Binding-site contacts:
Ligand atom C41 contacts residue VAL81 of chain 1.A at 3.4 Å (hydrophobic).
Ligand atom N6 contacts residue GLY46 of chain 1.A at 3.3 Å.
Ligand atom C3 contacts residue MET42 of chain 1.A at 3.5 Å (hydrophobic).
Ligand atom C24 contacts residue MET50 of chain 1.A at 3.6 Å (hydrophobic).
Ligand atom CL2 contacts residue TYR88 of chain 1.A at 3.8 Å.
Ligand atom C26 contacts residue ILE49 of chain 1.A at 3.7 Å (hydrophobic).
Ligand atom C3 contacts residue LEU45 of chain 1.A at 3.8 Å (hydrophobic).
Ligand atom C24 contacts residue ILE49 of chain 1.A at 3.8 Å (hydrophobic).
Ligand atom C28 contacts residue GLN60 of chain 1.A at 3.3 Å.
Ligand atom C81 contacts residue GLN60 of chain 1.A at 3.1 Å.
Ligand atom C2 contacts residue ILE49 of chain 1.A at 3.7 Å (hydrophobic).
Ligand atom C84 contacts residue GLN60 of chain 1.A at 3.9 Å.
Ligand atom C11 contacts residue VAL81 of chain 1.A at 3.6 Å (hydrophobic).
Ligand atom C8 contacts residue MET42 of chain 1.A at 4.0 Å (hydrophobic).
Ligand atom CL2 contacts residue PRO84 of chain 1.A at 3.5 Å.
Ligand atom CL1 contacts residue LEU87 of chain 1.A at 3.1 Å.
Ligand atom C3 contacts residue GLY46 of chain 1.A at 3.4 Å.
Ligand atom C78 contacts residue MET50 of chain 1.A at 3.4 Å (hydrophobic).
Ligand atom C44 contacts residue MET42 of chain 1.A at 3.8 Å (hydrophobic).
Ligand atom C26 contacts residue TYR55 of chain 1.A at 4.0 Å (hydrophobic).
Ligand atom C81 contacts residue TYR55 of chain 1.A at 3.7 Å (hydrophobic).
Ligand atom O50 contacts residue HIS43 of chain 1.A at 4.0 Å.
Ligand atom O50 contacts residue MET42 of chain 1.A at 3.8 Å.
Ligand atom C39 contacts residue VAL81 of chain 1.A at 3.6 Å (hydrophobic).
Ligand atom C5 contacts residue GLY46 of chain 1.A at 3.5 Å.
Ligand atom CL1 contacts residue LEU45 of chain 1.A at 3.8 Å.
Ligand atom C30 contacts residue VAL81 of chain 1.A at 3.8 Å (hydrophobic).
Ligand atom CL1 contacts residue ILE49 of chain 1.A at 4.0 Å.
Ligand atom N6 contacts residue MET42 of chain 1.A at 2.9 Å (h-bond).
Ligand atom C26 contacts residue MET50 of chain 1.A at 3.6 Å (hydrophobic).
Ligand atom CL2 contacts residue MET42 of chain 1.A at 3.6 Å.
Ligand atom C78 contacts residue TYR55 of chain 1.A at 3.8 Å (hydrophobic).
Ligand atom C13 contacts residue ILE49 of chain 1.A at 3.8 Å (hydrophobic).
Ligand atom C30 contacts residue GLN60 of chain 1.A at 3.8 Å.
Ligand atom C24 contacts residue GLY46 of chain 1.A at 3.7 Å.
Ligand atom C78 contacts residue GLN60 of chain 1.A at 3.9 Å.
Ligand atom C75 contacts residue MET50 of chain 1.A at 4.0 Å (hydrophobic).
Ligand atom C5 contacts residue MET42 of chain 1.A at 3.5 Å (hydrophobic).
Ligand atom C8 contacts residue GLY46 of chain 1.A at 3.8 Å.
Ligand atom C13 contacts residue PHE79 of chain 1.A at 4.0 Å (hydrophobic).

Sequence of chain 1.A:
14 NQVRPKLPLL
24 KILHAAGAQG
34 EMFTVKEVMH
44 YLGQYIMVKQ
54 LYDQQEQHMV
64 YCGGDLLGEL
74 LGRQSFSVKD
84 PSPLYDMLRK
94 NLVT

The small molecule below binds the protein below.
Small molecule (SMILES): C[C@@H](c1ccc(Cl)cc1)n1cnc(-c2ccccc2)c1-c1c(C(=O)NCCN2CCN(C3CCCCC3)CC2)[nH]c2cc(Cl)ccc12